Sequence of chain 20.A:
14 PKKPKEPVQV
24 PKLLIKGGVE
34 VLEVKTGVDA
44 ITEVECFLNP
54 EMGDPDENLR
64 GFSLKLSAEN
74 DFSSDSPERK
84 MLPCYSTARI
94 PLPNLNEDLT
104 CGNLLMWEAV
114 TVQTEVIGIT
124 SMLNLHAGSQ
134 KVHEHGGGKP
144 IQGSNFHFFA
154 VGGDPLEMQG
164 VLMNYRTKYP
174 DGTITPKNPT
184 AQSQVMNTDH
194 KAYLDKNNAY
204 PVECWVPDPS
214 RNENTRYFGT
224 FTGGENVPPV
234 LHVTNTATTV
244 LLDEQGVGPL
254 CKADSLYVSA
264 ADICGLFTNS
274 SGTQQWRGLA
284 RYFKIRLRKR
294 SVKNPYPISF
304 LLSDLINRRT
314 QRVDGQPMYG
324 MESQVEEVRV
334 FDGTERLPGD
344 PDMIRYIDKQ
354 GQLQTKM

Sequence of chain 20.B:
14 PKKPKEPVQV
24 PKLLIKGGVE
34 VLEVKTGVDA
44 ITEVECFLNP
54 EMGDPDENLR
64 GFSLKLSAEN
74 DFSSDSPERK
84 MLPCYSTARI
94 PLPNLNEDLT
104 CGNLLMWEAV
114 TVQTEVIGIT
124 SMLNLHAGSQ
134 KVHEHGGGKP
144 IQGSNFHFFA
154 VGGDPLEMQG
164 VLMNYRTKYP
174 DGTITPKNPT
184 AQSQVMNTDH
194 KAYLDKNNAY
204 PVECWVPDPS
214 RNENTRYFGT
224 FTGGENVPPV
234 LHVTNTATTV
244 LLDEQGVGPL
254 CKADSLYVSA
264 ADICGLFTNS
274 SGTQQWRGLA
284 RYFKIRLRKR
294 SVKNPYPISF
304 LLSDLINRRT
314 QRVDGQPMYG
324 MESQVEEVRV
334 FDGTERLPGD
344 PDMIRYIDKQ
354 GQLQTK

Sequence of chain 20.C:
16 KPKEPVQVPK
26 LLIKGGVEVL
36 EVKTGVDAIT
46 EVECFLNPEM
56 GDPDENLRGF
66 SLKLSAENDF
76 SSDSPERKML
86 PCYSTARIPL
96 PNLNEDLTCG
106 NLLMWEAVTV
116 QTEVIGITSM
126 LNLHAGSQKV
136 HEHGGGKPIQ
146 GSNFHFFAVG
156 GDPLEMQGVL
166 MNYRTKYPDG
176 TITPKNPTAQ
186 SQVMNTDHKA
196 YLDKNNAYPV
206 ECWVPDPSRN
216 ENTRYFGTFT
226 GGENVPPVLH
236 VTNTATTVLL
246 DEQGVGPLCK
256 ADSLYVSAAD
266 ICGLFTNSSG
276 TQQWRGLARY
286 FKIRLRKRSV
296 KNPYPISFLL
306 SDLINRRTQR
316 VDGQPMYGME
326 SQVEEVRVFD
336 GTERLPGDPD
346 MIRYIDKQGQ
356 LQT

The protein below binds the small molecule below.
Small molecule (SMILES): CC(=O)N[C@H]1[C@H]([C@H](O)[C@H](O)CO)O[C@@](O[C@H](CO)[C@@H](O)[C@@H]2O[C@@H](C(=O)O)C[C@H](O)[C@H]2NC(C)=O)(C(=O)O)C[C@@H]1O

Binding-site contacts:
Ligand atom C11 contacts residue ASN272 of chain 20.B at 3.6 Å.
Ligand atom O8 contacts residue ASN272 of chain 20.B at 3.5 Å (h-bond).
Ligand atom C11 contacts residue LEU62 of chain 20.B at 4.1 Å (hydrophobic).
Ligand atom O1B contacts residue ASN272 of chain 20.B at 3.4 Å (h-bond).
Ligand atom C9 contacts residue LYS68 of chain 20.B at 3.8 Å.
Ligand atom N5 contacts residue GLN278 of chain 20.B at 3.9 Å.
Ligand atom C9 contacts residue GLN278 of chain 20.B at 3.2 Å.
Ligand atom C1 contacts residue ASN272 of chain 20.B at 3.8 Å.
Ligand atom C1 contacts residue LYS68 of chain 20.B at 3.6 Å.
Ligand atom O9 contacts residue LYS68 of chain 20.B at 2.9 Å (salt-bridge).
Ligand atom C5 contacts residue ASN272 of chain 20.B at 4.1 Å.
Ligand atom C6 contacts residue ASN272 of chain 20.B at 3.6 Å.
Ligand atom C7 contacts residue GLN278 of chain 20.B at 3.8 Å.
Ligand atom O1A contacts residue SER274 of chain 20.B at 2.6 Å (h-bond).
Ligand atom O9 contacts residue LEU67 of chain 20.B at 3.3 Å.
Ligand atom O7 contacts residue LEU62 of chain 20.B at 3.8 Å.
Ligand atom C10 contacts residue GLN278 of chain 20.B at 4.0 Å.
Ligand atom C9 contacts residue LEU67 of chain 20.B at 4.1 Å (hydrophobic).
Ligand atom C4 contacts residue ASN272 of chain 20.B at 4.1 Å.
Ligand atom C11 contacts residue GLN278 of chain 20.B at 3.5 Å.
Ligand atom C10 contacts residue ASN272 of chain 20.B at 4.0 Å.
Ligand atom C8 contacts residue GLN278 of chain 20.B at 3.6 Å.
Ligand atom N5 contacts residue ASN272 of chain 20.B at 3.2 Å (h-bond).
Ligand atom C1 contacts residue SER274 of chain 20.B at 3.7 Å.
Ligand atom C11 contacts residue SER274 of chain 20.B at 4.0 Å.
Ligand atom O10 contacts residue PHE75 of chain 20.C at 3.0 Å.
Ligand atom O8 contacts residue LYS68 of chain 20.B at 3.4 Å.
Ligand atom C10 contacts residue PHE75 of chain 20.C at 3.1 Å (hydrophobic).
Ligand atom O1B contacts residue THR276 of chain 20.B at 3.7 Å.
Ligand atom O10 contacts residue LEU62 of chain 20.B at 4.0 Å.
Ligand atom O1B contacts residue LYS68 of chain 20.B at 3.9 Å.
Ligand atom O8 contacts residue GLN278 of chain 20.B at 3.5 Å (h-bond).
Ligand atom C11 contacts residue PHE270 of chain 20.B at 3.8 Å (hydrophobic).
Ligand atom O1B contacts residue SER274 of chain 20.B at 4.1 Å.
Ligand atom O1A contacts residue LYS68 of chain 20.B at 2.9 Å.
Ligand atom C11 contacts residue PHE75 of chain 20.C at 2.3 Å (hydrophobic).
Ligand atom C11 contacts residue HIS138 of chain 20.A at 3.5 Å.
Ligand atom C11 contacts residue PHE65 of chain 20.B at 3.8 Å (hydrophobic).
Ligand atom O9 contacts residue GLN278 of chain 20.B at 4.0 Å.
Ligand atom C11 contacts residue THR276 of chain 20.B at 3.3 Å.